Sequence of chain 4.A:
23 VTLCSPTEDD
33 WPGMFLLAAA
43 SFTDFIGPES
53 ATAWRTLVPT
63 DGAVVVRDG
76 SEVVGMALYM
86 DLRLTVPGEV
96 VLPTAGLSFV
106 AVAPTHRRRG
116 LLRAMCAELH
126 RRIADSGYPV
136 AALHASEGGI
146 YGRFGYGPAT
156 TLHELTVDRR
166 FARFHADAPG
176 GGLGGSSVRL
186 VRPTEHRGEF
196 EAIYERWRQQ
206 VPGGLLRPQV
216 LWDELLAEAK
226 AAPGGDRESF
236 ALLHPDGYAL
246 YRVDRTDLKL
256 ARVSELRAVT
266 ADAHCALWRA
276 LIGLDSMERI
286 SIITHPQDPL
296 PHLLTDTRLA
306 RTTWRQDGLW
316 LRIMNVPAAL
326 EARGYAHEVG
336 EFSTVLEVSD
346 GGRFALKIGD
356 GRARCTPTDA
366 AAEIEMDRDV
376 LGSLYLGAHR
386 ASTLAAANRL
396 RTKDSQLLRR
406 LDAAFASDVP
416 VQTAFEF

This protein binds this small molecule.
Small molecule (SMILES): Nc1nc(SCCCN2CCCCC2)nc2sc3c(c12)CC[C@H](c1ccccc1)C3

Binding-site contacts:
Ligand atom C20 contacts residue ALA53 of chain 4.A at 3.9 Å (hydrophobic).
Ligand atom C06 contacts residue GLU421 of chain 4.A at 3.8 Å.
Ligand atom C21 contacts residue LEU83 of chain 4.A at 3.9 Å (hydrophobic).
Ligand atom C27 contacts residue PHE104 of chain 4.A at 3.5 Å (hydrophobic).
Ligand atom C16 contacts residue TRP56 of chain 4.A at 3.6 Å (hydrophobic).
Ligand atom N01 contacts residue SER103 of chain 4.A at 2.6 Å (h-bond).
Ligand atom C18 contacts residue TRP56 of chain 4.A at 3.6 Å (hydrophobic).
Ligand atom C21 contacts residue PHE104 of chain 4.A at 3.7 Å (hydrophobic).
Ligand atom C24 contacts residue ARG57 of chain 4.A at 3.8 Å.
Ligand atom C02 contacts residue PHE422 of chain 4.A at 3.7 Å (hydrophobic).
Ligand atom S05 contacts residue TRP56 of chain 4.A at 3.9 Å.
Ligand atom C14 contacts residue GLU421 of chain 4.A at 3.3 Å.
Ligand atom N01 contacts residue PHE422 of chain 4.A at 2.8 Å (h-bond).
Ligand atom C19 contacts residue TRP56 of chain 4.A at 3.8 Å (hydrophobic).
Ligand atom C02 contacts residue TRP56 of chain 4.A at 3.7 Å (hydrophobic).
Ligand atom C25 contacts residue TRP33 of chain 4.A at 3.6 Å (hydrophobic).
Ligand atom N01 contacts residue TRP56 of chain 4.A at 3.8 Å.
Ligand atom C19 contacts residue PHE104 of chain 4.A at 3.3 Å (hydrophobic).
Ligand atom C29 contacts residue PHE104 of chain 4.A at 3.6 Å (hydrophobic).
Ligand atom N03 contacts residue TRP56 of chain 4.A at 3.8 Å.
Ligand atom C02 contacts residue SER103 of chain 4.A at 3.7 Å.
Ligand atom C27 contacts residue LEU83 of chain 4.A at 3.8 Å (hydrophobic).
Ligand atom C10 contacts residue PHE422 of chain 4.A at 3.6 Å (hydrophobic).
Ligand atom C20 contacts residue PHE104 of chain 4.A at 3.5 Å (hydrophobic).
Ligand atom S30 contacts residue TRP56 of chain 4.A at 3.9 Å.
Ligand atom N15 contacts residue TRP56 of chain 4.A at 3.6 Å (h-bond).
Ligand atom S30 contacts residue PHE104 of chain 4.A at 3.8 Å.
Ligand atom N01 contacts residue MET85 of chain 4.A at 3.6 Å.
Ligand atom C12 contacts residue HIS139 of chain 4.A at 3.9 Å.
Ligand atom C04 contacts residue TRP56 of chain 4.A at 3.6 Å (hydrophobic).
Ligand atom S30 contacts residue ALA53 of chain 4.A at 3.9 Å.
Ligand atom N03 contacts residue PHE422 of chain 4.A at 3.6 Å.
Ligand atom C26 contacts residue MET36 of chain 4.A at 3.8 Å (hydrophobic).
Ligand atom C13 contacts residue GLU421 of chain 4.A at 3.6 Å.
Ligand atom C22 contacts residue LEU83 of chain 4.A at 3.8 Å (hydrophobic).
Ligand atom C18 contacts residue PHE104 of chain 4.A at 3.4 Å (hydrophobic).
Ligand atom C28 contacts residue VAL60 of chain 4.A at 3.8 Å (hydrophobic).
Ligand atom C17 contacts residue TRP56 of chain 4.A at 3.6 Å (hydrophobic).
Ligand atom C28 contacts residue LEU83 of chain 4.A at 3.8 Å (hydrophobic).
Ligand atom C23 contacts residue ARG57 of chain 4.A at 3.7 Å.